Binding-site contacts:
Ligand atom C1 contacts residue ASN165 of chain 1.C at 1.4 Å.
Ligand atom O5 contacts residue GLU132 of chain 1.C at 3.8 Å.
Ligand atom C6 contacts residue ASN164 of chain 1.C at 4.1 Å.
Ligand atom C1 contacts residue GLU132 of chain 1.C at 3.3 Å.
Ligand atom O6 contacts residue ASN165 of chain 1.C at 4.0 Å.
Ligand atom C7 contacts residue ASN165 of chain 1.C at 3.2 Å.
Ligand atom C2 contacts residue ASN165 of chain 1.C at 2.5 Å.
Ligand atom O6 contacts residue ASN164 of chain 1.C at 3.5 Å.
Ligand atom O5 contacts residue ASN165 of chain 1.C at 2.4 Å (h-bond).
Ligand atom C3 contacts residue ASN165 of chain 1.C at 3.8 Å.
Ligand atom O7 contacts residue ASN165 of chain 1.C at 3.1 Å (h-bond).
Ligand atom N2 contacts residue ASN165 of chain 1.C at 2.9 Å (h-bond).
Ligand atom O5 contacts residue ASN164 of chain 1.C at 4.1 Å.
Ligand atom C8 contacts residue ASN165 of chain 1.C at 4.4 Å.
Ligand atom C4 contacts residue ASN165 of chain 1.C at 4.3 Å.
Ligand atom C5 contacts residue ASN165 of chain 1.C at 3.7 Å.

The protein below binds the small molecule below.
Small molecule (SMILES): CC(=O)N[C@@H]1[C@@H](O)[C@H](O)[C@@H](CO)O[C@H]1O

Sequence of chain 1.C:
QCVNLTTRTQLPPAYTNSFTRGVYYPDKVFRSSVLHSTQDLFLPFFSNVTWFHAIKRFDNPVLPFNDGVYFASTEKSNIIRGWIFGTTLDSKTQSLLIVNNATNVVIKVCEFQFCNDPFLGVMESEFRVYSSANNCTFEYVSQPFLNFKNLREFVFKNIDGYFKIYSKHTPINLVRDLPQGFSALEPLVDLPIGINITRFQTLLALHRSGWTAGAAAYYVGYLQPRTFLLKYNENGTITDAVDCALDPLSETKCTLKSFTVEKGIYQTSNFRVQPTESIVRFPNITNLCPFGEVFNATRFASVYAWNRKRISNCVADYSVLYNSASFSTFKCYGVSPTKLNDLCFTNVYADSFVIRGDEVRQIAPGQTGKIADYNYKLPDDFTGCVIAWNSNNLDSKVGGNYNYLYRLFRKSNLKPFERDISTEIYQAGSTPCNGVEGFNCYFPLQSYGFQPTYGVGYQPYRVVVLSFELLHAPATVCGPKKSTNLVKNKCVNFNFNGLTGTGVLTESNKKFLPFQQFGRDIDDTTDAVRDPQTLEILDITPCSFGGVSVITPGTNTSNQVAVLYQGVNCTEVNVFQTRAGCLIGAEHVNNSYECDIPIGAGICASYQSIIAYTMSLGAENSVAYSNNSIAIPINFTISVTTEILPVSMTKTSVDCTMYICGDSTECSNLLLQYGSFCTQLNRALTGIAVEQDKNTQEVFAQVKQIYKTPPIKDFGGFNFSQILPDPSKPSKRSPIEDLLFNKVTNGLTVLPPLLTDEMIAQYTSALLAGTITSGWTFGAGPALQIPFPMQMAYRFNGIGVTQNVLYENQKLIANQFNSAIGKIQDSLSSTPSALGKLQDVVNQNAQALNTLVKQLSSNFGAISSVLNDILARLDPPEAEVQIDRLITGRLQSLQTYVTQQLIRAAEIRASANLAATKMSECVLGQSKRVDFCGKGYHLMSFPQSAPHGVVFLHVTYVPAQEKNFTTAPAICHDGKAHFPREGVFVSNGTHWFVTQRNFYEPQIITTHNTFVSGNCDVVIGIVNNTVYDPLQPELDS